A small-molecule ligand and the protein it binds are described below.
Small molecule (SMILES): CC(=O)N[C@@H]1[C@@H](O)[C@H](O)[C@@H](CO)O[C@H]1O

Sequence of chain 1.A:
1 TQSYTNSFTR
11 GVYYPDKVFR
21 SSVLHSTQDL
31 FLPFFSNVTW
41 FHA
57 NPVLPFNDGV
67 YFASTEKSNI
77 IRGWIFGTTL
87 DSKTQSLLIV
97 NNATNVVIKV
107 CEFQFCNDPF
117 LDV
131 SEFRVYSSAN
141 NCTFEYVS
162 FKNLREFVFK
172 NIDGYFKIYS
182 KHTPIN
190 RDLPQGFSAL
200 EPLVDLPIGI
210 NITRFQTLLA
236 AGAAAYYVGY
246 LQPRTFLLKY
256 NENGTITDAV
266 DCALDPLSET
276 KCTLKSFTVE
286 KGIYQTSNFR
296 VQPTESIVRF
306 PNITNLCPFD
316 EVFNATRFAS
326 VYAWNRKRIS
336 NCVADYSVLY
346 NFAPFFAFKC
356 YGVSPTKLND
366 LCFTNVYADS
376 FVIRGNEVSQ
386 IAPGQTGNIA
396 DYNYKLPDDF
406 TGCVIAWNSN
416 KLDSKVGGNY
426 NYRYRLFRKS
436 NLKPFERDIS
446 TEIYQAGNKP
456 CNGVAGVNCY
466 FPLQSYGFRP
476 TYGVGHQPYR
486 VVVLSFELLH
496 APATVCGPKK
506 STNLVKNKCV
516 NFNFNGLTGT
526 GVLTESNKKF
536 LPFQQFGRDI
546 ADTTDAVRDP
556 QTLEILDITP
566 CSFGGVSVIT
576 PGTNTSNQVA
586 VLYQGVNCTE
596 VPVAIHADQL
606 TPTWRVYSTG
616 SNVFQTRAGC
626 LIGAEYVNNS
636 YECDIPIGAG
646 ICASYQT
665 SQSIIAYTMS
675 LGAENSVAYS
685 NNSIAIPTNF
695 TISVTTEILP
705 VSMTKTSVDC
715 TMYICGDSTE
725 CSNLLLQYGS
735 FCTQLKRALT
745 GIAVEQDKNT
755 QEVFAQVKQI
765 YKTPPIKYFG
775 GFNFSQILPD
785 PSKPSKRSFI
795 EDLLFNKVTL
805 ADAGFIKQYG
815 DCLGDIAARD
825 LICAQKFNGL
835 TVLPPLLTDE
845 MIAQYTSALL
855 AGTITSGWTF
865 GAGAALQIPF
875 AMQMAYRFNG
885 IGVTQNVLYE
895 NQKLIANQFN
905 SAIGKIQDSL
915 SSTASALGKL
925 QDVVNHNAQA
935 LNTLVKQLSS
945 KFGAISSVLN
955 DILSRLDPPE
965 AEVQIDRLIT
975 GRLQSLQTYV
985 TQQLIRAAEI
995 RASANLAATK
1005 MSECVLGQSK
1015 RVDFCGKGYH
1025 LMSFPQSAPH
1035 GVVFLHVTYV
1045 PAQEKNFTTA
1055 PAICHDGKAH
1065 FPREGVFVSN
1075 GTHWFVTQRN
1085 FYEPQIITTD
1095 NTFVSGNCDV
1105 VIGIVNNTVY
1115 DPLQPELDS

Binding-site contacts:
Ligand atom N2 contacts residue ASN579 of chain 1.A at 2.9 Å (h-bond).
Ligand atom C3 contacts residue ASN579 of chain 1.A at 3.8 Å.
Ligand atom C6 contacts residue GLU285 of chain 1.A at 4.5 Å.
Ligand atom C4 contacts residue ASN579 of chain 1.A at 4.2 Å.
Ligand atom C7 contacts residue ASN579 of chain 1.A at 3.2 Å.
Ligand atom C1 contacts residue ASN579 of chain 1.A at 1.4 Å.
Ligand atom C2 contacts residue ASN579 of chain 1.A at 2.5 Å.
Ligand atom O5 contacts residue ASN579 of chain 1.A at 2.4 Å (h-bond).
Ligand atom C1 contacts residue THR580 of chain 1.A at 3.7 Å.
Ligand atom O6 contacts residue LYS286 of chain 1.A at 4.2 Å.
Ligand atom C5 contacts residue ASN579 of chain 1.A at 3.7 Å.
Ligand atom O7 contacts residue ASN579 of chain 1.A at 3.2 Å (h-bond).
Ligand atom C8 contacts residue ASN579 of chain 1.A at 4.4 Å.
Ligand atom O5 contacts residue THR580 of chain 1.A at 4.3 Å.